Sequence of chain 1.A:
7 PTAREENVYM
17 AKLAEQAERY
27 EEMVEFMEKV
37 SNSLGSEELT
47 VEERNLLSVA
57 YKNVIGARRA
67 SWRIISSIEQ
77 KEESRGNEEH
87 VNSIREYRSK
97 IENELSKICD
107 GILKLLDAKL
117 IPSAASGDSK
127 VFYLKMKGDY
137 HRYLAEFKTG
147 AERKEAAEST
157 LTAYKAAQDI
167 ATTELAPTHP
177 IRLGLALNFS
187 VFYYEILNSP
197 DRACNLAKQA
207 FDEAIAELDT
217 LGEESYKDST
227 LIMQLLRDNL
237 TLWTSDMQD

Binding-site contacts:
Ligand atom O3P contacts residue TYR139 of chain 1.A at 3.1 Å (h-bond).
Ligand atom P contacts residue ARG65 of chain 1.A at 3.8 Å.
Ligand atom C contacts residue ASN235 of chain 1.A at 4.0 Å.
Ligand atom OG contacts residue ASN235 of chain 1.A at 4.1 Å.
Ligand atom O contacts residue LEU183 of chain 1.A at 4.1 Å.
Ligand atom OXT contacts residue LEU183 of chain 1.A at 3.8 Å.
Ligand atom CB contacts residue ASN235 of chain 1.A at 3.2 Å.
Ligand atom CG contacts residue LYS131 of chain 1.A at 3.8 Å.
Ligand atom OD1 contacts residue FSC1 of chain 1.Q at 3.2 Å.
Ligand atom O2P contacts residue ARG138 of chain 1.A at 3.9 Å.
Ligand atom CD1 contacts residue GLU191 of chain 1.A at 4.0 Å.
Ligand atom CB contacts residue LEU231 of chain 1.A at 3.9 Å (hydrophobic).
Ligand atom N contacts residue LEU183 of chain 1.A at 4.0 Å.
Ligand atom CB contacts residue ASN184 of chain 1.A at 3.8 Å.
Ligand atom OXT contacts residue ILE228 of chain 1.A at 4.0 Å.
Ligand atom CG contacts residue GLU191 of chain 1.A at 4.0 Å.
Ligand atom O1P contacts residue TYR139 of chain 1.A at 3.6 Å.
Ligand atom CA contacts residue ASN184 of chain 1.A at 3.1 Å.
Ligand atom O contacts residue VAL187 of chain 1.A at 3.6 Å.
Ligand atom CG contacts residue LYS58 of chain 1.A at 3.9 Å.
Ligand atom P contacts residue ARG138 of chain 1.A at 4.1 Å.
Ligand atom CB contacts residue LYS58 of chain 1.A at 3.8 Å.
Ligand atom CA contacts residue ASN184 of chain 1.A at 3.6 Å.
Ligand atom CA contacts residue ASN235 of chain 1.A at 3.8 Å.
Ligand atom OG contacts residue LEU231 of chain 1.A at 3.4 Å.
Ligand atom O contacts residue ASN235 of chain 1.A at 2.9 Å (h-bond).
Ligand atom CB contacts residue ASN184 of chain 1.A at 3.8 Å.
Ligand atom O3P contacts residue ASN184 of chain 1.A at 3.8 Å.
Ligand atom O1P contacts residue LYS58 of chain 1.A at 2.9 Å (salt-bridge).
Ligand atom N contacts residue ASN184 of chain 1.A at 2.4 Å (h-bond).
Ligand atom O2P contacts residue ARG65 of chain 1.A at 3.0 Å (salt-bridge).
Ligand atom O1P contacts residue ARG65 of chain 1.A at 4.0 Å.
Ligand atom N contacts residue ASN235 of chain 1.A at 3.6 Å (h-bond).
Ligand atom ND2 contacts residue FSC1 of chain 1.Q at 3.2 Å (h-bond).
Ligand atom C contacts residue ASN184 of chain 1.A at 3.5 Å.
Ligand atom O3P contacts residue ARG138 of chain 1.A at 2.8 Å (salt-bridge).
Ligand atom OD1 contacts residue LYS131 of chain 1.A at 2.7 Å (salt-bridge).
Ligand atom ND2 contacts residue LYS58 of chain 1.A at 3.2 Å.
Ligand atom P contacts residue TYR139 of chain 1.A at 3.9 Å.
Ligand atom OD1 contacts residue ASN184 of chain 1.A at 4.0 Å.

The small molecule below binds the protein below.
Small molecule (SMILES): NC(=O)C[C@H](NC(=O)[C@H](COP(=O)(O)O)NC(=O)[C@H](CO)NC(=O)[C@@H](N)Cc1ccccc1)C(=O)O